A small-molecule ligand and the protein it binds are described below.
Small molecule (SMILES): Nc1ccn([C@@H]2O[C@H](CO[P](=O)(O)O[C@H]3[C@@H](O)[C@H](n4ccc(=O)[nH]c4=O)O[C@@H]3CO[P](=O)(O)O[C@H]3[C@@H](O)[C@H](n4ccc(=O)[nH]c4=O)O[C@@H]3CO[P](=O)(O)O[C@H]3[C@@H](O)[C@H](n4cnc5c(=O)nc(N)[nH]c54)O[C@@H]3CO[P](=O)(O)O[C@H]3[C@@H](O)[C@H](n4ccc(=O)[nH]c4=O)O[C@@H]3CO[P](=O)(O)O[C@H]3[C@@H](O)[C@H](n4cnc5c(N)ncnc54)O[C@@H]3COP(=O)=O)[C@@H](O)[C@H]2O)c(=O)n1

Binding-site contacts:
Ligand atom P contacts residue MG1 of chain 1.OL at 4.1 Å.
Ligand atom OP1 contacts residue MG1 of chain 1.OL at 2.7 Å.
Ligand atom C5' contacts residue MG1 of chain 1.OL at 4.4 Å.
Ligand atom OP2 contacts residue GLY82 of chain 1.MA at 3.8 Å.
Ligand atom O4' contacts residue GLY82 of chain 1.MA at 3.9 Å.
Ligand atom C5' contacts residue GLY82 of chain 1.MA at 3.3 Å.
Ligand atom O5' contacts residue GLY82 of chain 1.MA at 3.5 Å (h-bond).
Ligand atom P contacts residue GLY82 of chain 1.MA at 4.1 Å.
Ligand atom C4' contacts residue GLY82 of chain 1.MA at 4.2 Å.
Ligand atom OP2 contacts residue ARG79 of chain 1.MA at 4.5 Å.

Sequence of chain 1.MA:
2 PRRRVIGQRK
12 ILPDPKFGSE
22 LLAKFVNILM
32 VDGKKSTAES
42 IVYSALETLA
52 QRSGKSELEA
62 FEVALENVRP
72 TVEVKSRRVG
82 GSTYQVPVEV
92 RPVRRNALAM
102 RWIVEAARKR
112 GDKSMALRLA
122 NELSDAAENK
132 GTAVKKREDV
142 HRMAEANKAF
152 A